A small-molecule ligand and the protein it binds are described below.
Small molecule (SMILES): CC(=O)N[C@@H]1[C@@H](O)[C@H](O)[C@@H](CO)O[C@H]1O

Sequence of chain 1.A:
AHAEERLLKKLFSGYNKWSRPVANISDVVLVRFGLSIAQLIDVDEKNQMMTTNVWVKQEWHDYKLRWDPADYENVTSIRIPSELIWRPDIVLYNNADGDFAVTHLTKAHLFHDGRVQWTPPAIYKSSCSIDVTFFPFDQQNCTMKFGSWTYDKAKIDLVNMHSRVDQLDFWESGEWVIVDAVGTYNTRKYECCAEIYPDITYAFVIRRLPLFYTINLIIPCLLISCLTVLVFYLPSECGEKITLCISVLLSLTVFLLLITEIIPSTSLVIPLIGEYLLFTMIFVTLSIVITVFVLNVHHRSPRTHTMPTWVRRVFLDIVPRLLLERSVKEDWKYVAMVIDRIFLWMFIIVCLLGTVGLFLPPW

Binding-site contacts:
Ligand atom O5 contacts residue ASN148 of chain 1.A at 2.3 Å (h-bond).
Ligand atom N2 contacts residue ALA210 of chain 1.A at 4.3 Å.
Ligand atom C1 contacts residue ASN148 of chain 1.A at 1.4 Å.
Ligand atom C7 contacts residue ASN148 of chain 1.A at 3.2 Å.
Ligand atom C5 contacts residue ASN148 of chain 1.A at 3.5 Å.
Ligand atom O5 contacts residue THR150 of chain 1.A at 3.9 Å.
Ligand atom O6 contacts residue THR150 of chain 1.A at 3.6 Å.
Ligand atom O6 contacts residue ASN148 of chain 1.A at 4.4 Å.
Ligand atom C2 contacts residue ASN148 of chain 1.A at 2.4 Å.
Ligand atom N2 contacts residue ASN148 of chain 1.A at 3.0 Å (h-bond).
Ligand atom C5 contacts residue THR150 of chain 1.A at 4.1 Å.
Ligand atom C8 contacts residue VAL212 of chain 1.A at 4.0 Å (hydrophobic).
Ligand atom C6 contacts residue THR150 of chain 1.A at 4.2 Å.
Ligand atom C4 contacts residue ASN148 of chain 1.A at 4.0 Å.
Ligand atom C1 contacts residue ALA210 of chain 1.A at 4.0 Å (hydrophobic).
Ligand atom C3 contacts residue ASN148 of chain 1.A at 3.7 Å.
Ligand atom O7 contacts residue ASN148 of chain 1.A at 2.9 Å (h-bond).
Ligand atom C1 contacts residue THR150 of chain 1.A at 4.3 Å.